Sequence of chain 1.J:
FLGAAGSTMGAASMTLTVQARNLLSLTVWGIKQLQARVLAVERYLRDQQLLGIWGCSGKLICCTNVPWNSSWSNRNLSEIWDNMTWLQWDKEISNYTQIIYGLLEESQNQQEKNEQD

Sequence of chain 1.I:
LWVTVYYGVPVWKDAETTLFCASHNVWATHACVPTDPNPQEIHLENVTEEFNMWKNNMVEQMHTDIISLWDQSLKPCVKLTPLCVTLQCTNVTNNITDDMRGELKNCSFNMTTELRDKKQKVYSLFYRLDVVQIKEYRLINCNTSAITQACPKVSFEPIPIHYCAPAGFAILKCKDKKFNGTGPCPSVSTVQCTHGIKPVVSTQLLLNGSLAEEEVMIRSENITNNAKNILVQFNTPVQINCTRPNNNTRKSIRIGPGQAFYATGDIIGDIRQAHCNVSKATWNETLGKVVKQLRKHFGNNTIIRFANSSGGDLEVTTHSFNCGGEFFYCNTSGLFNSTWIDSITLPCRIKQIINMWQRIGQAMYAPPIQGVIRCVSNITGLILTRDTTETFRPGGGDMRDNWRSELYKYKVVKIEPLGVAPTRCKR

A small-molecule ligand and the protein it binds are described below.
Small molecule (SMILES): CC(=O)N[C@H]1[C@H](O[C@H]2[C@H](O)[C@@H](NC(C)=O)CO[C@@H]2CO)O[C@H](CO)[C@@H](O)[C@@H]1O

Binding-site contacts:
Ligand atom C7 contacts residue ALA15 of chain 1.J at 3.4 Å (hydrophobic).
Ligand atom C2 contacts residue ASN93 of chain 1.I at 2.6 Å.
Ligand atom C7 contacts residue ALA45 of chain 1.L at 4.0 Å (hydrophobic).
Ligand atom O6 contacts residue THR89 of chain 1.L at 3.0 Å (h-bond).
Ligand atom C8 contacts residue GLN44 of chain 1.L at 3.5 Å.
Ligand atom C3 contacts residue ASN93 of chain 1.I at 3.9 Å.
Ligand atom C4 contacts residue ASN93 of chain 1.I at 4.4 Å.
Ligand atom C7 contacts residue GLY16 of chain 1.J at 4.0 Å.
Ligand atom C3 contacts residue SER46 of chain 1.L at 3.6 Å.
Ligand atom C8 contacts residue THR25 of chain 1.L at 4.5 Å.
Ligand atom C2 contacts residue SER46 of chain 1.L at 4.4 Å.
Ligand atom O7 contacts residue GLY16 of chain 1.J at 3.3 Å (h-bond).
Ligand atom C1 contacts residue SER46 of chain 1.L at 4.2 Å.
Ligand atom C2 contacts residue GLY16 of chain 1.J at 4.3 Å.
Ligand atom C8 contacts residue ALA15 of chain 1.J at 2.9 Å (hydrophobic).
Ligand atom O4 contacts residue SER46 of chain 1.L at 4.0 Å.
Ligand atom N2 contacts residue ALA15 of chain 1.J at 4.1 Å.
Ligand atom C1 contacts residue ASN93 of chain 1.I at 1.5 Å.
Ligand atom C7 contacts residue SER46 of chain 1.L at 4.1 Å.
Ligand atom C8 contacts residue GLU92 of chain 1.I at 3.1 Å.
Ligand atom C5 contacts residue SER46 of chain 1.L at 4.1 Å.
Ligand atom O7 contacts residue SER46 of chain 1.L at 3.8 Å.
Ligand atom C6 contacts residue THR89 of chain 1.L at 4.0 Å.
Ligand atom C7 contacts residue ASN93 of chain 1.I at 4.0 Å.
Ligand atom C5 contacts residue ASN93 of chain 1.I at 3.9 Å.
Ligand atom N2 contacts residue ASN93 of chain 1.I at 3.0 Å (h-bond).
Ligand atom N2 contacts residue GLY16 of chain 1.J at 4.2 Å.
Ligand atom C5 contacts residue THR89 of chain 1.L at 4.3 Å.
Ligand atom O7 contacts residue ALA15 of chain 1.J at 3.8 Å.
Ligand atom C7 contacts residue GLU92 of chain 1.I at 4.4 Å.
Ligand atom C8 contacts residue ALA45 of chain 1.L at 3.4 Å (hydrophobic).
Ligand atom C8 contacts residue SER46 of chain 1.L at 4.2 Å.
Ligand atom O5 contacts residue ASN93 of chain 1.I at 2.5 Å (h-bond).
Ligand atom C4 contacts residue SER46 of chain 1.L at 4.2 Å.
Ligand atom O7 contacts residue ASN93 of chain 1.I at 4.5 Å.
Ligand atom O7 contacts residue SER17 of chain 1.J at 4.2 Å.

Sequence of chain 1.L:
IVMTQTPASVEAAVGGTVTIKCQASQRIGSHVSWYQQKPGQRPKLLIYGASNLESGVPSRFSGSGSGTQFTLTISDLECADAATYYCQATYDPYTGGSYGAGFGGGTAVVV